Binding-site contacts:
Ligand atom PB contacts residue MG1 of chain 1.C at 3.2 Å.
Ligand atom O1A contacts residue THR50 of chain 1.A at 2.7 Å (h-bond).
Ligand atom N1 contacts residue ASP274 of chain 1.A at 2.8 Å (salt-bridge).
Ligand atom O2B contacts residue SER49 of chain 1.A at 2.9 Å (h-bond).
Ligand atom N2 contacts residue LEU275 of chain 1.A at 3.5 Å.
Ligand atom O1A contacts residue GLY47 of chain 1.A at 3.3 Å.
Ligand atom N1 contacts residue THR329 of chain 1.A at 3.5 Å (h-bond).
Ligand atom O3' contacts residue ARG180 of chain 1.A at 3.5 Å.
Ligand atom O3G contacts residue GLY205 of chain 1.A at 2.7 Å (h-bond).
Ligand atom O6 contacts residue LYS272 of chain 1.A at 3.1 Å (salt-bridge).
Ligand atom O3' contacts residue SER153 of chain 1.A at 3.2 Å (h-bond).
Ligand atom O3A contacts residue GLY47 of chain 1.A at 3.2 Å (h-bond).
Ligand atom O2B contacts residue MG1 of chain 1.C at 2.1 Å.
Ligand atom O3A contacts residue GLU45 of chain 1.A at 3.4 Å.
Ligand atom C4 contacts residue THR329 of chain 1.A at 3.6 Å.
Ligand atom C3' contacts residue THR179 of chain 1.A at 3.3 Å.
Ligand atom O2G contacts residue MG1 of chain 1.C at 2.1 Å.
Ligand atom O6 contacts residue ALA328 of chain 1.A at 2.9 Å (h-bond).
Ligand atom O2' contacts residue LEU177 of chain 1.A at 2.8 Å (h-bond).
Ligand atom O4' contacts residue LYS272 of chain 1.A at 3.5 Å (salt-bridge).
Ligand atom O2G contacts residue THR183 of chain 1.A at 3.0 Å (h-bond).
Ligand atom O6 contacts residue ASN271 of chain 1.A at 3.1 Å (h-bond).
Ligand atom N7 contacts residue ASN271 of chain 1.A at 3.1 Å (h-bond).
Ligand atom C2' contacts residue THR50 of chain 1.A at 3.4 Å.
Ligand atom O3B contacts residue MG1 of chain 1.C at 3.4 Å.
Ligand atom O3' contacts residue ARG178 of chain 1.A at 3.1 Å (salt-bridge).
Ligand atom O6 contacts residue CYS327 of chain 1.A at 3.3 Å.
Ligand atom O1B contacts residue GLY47 of chain 1.A at 3.0 Å (h-bond).
Ligand atom O2' contacts residue ARG178 of chain 1.A at 3.3 Å.
Ligand atom C6 contacts residue LYS272 of chain 1.A at 3.5 Å.
Ligand atom O3B contacts residue GLU45 of chain 1.A at 3.0 Å (salt-bridge).
Ligand atom O1B contacts residue SER46 of chain 1.A at 3.2 Å (h-bond).
Ligand atom PG contacts residue MG1 of chain 1.C at 3.3 Å.
Ligand atom O3G contacts residue LYS48 of chain 1.A at 2.7 Å (salt-bridge).
Ligand atom N2 contacts residue ASP274 of chain 1.A at 2.9 Å (salt-bridge).
Ligand atom O1B contacts residue LYS48 of chain 1.A at 2.8 Å (salt-bridge).
Ligand atom N2 contacts residue ARG178 of chain 1.A at 3.5 Å (salt-bridge).
Ligand atom O1A contacts residue SER49 of chain 1.A at 3.3 Å (h-bond).
Ligand atom O3' contacts residue THR179 of chain 1.A at 3.3 Å (h-bond).
Ligand atom C2 contacts residue THR329 of chain 1.A at 3.5 Å.

Sequence of chain 1.A:
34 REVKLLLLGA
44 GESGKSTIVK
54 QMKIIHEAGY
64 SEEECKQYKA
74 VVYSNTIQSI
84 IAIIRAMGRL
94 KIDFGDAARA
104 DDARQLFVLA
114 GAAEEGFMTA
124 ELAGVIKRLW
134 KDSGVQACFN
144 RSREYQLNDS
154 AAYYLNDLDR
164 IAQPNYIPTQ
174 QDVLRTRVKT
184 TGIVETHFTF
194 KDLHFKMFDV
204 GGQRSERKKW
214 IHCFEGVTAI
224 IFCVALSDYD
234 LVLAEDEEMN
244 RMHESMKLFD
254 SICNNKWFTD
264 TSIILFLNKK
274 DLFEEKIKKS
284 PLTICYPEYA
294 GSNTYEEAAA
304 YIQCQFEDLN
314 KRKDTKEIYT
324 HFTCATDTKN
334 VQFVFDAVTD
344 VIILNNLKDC

A protein and the small-molecule ligand that binds it are described below.
Small molecule (SMILES): Nc1nc2c(ncn2[C@@H]2O[C@H](CO[P](=O)(O)O[P](=O)(O)OP(O)(O)=S)[C@@H](O)[C@H]2O)c(=O)[nH]1